Binding-site contacts:
Ligand atom C4 contacts residue ASN45 of chain 1.A at 4.2 Å.
Ligand atom O7 contacts residue ASN45 of chain 1.A at 3.7 Å.
Ligand atom O6 contacts residue GLU49 of chain 1.A at 3.7 Å.
Ligand atom C8 contacts residue ASP324 of chain 1.A at 4.3 Å.
Ligand atom C3 contacts residue ASN45 of chain 1.A at 3.8 Å.
Ligand atom C7 contacts residue ASN45 of chain 1.A at 3.5 Å.
Ligand atom C7 contacts residue ARG326 of chain 1.A at 4.5 Å.
Ligand atom C1 contacts residue THR47 of chain 1.A at 4.4 Å.
Ligand atom C6 contacts residue ASN50 of chain 1.A at 3.8 Å.
Ligand atom C5 contacts residue ASN45 of chain 1.A at 3.6 Å.
Ligand atom C5 contacts residue ASN50 of chain 1.A at 4.3 Å.
Ligand atom O6 contacts residue THR47 of chain 1.A at 2.9 Å (h-bond).
Ligand atom N2 contacts residue ASN45 of chain 1.A at 2.9 Å (h-bond).
Ligand atom O6 contacts residue ASN50 of chain 1.A at 3.7 Å.
Ligand atom C2 contacts residue ASN45 of chain 1.A at 2.4 Å.
Ligand atom C8 contacts residue ARG326 of chain 1.A at 3.8 Å.
Ligand atom C1 contacts residue ASN50 of chain 1.A at 3.8 Å.
Ligand atom C1 contacts residue ASN45 of chain 1.A at 1.4 Å.
Ligand atom O5 contacts residue ASN45 of chain 1.A at 2.3 Å (h-bond).
Ligand atom C6 contacts residue THR47 of chain 1.A at 4.1 Å.
Ligand atom O5 contacts residue ASN50 of chain 1.A at 3.1 Å (h-bond).
Ligand atom O5 contacts residue THR47 of chain 1.A at 4.1 Å.
Ligand atom C6 contacts residue ARG53 of chain 1.A at 4.2 Å.

Sequence of chain 1.A:
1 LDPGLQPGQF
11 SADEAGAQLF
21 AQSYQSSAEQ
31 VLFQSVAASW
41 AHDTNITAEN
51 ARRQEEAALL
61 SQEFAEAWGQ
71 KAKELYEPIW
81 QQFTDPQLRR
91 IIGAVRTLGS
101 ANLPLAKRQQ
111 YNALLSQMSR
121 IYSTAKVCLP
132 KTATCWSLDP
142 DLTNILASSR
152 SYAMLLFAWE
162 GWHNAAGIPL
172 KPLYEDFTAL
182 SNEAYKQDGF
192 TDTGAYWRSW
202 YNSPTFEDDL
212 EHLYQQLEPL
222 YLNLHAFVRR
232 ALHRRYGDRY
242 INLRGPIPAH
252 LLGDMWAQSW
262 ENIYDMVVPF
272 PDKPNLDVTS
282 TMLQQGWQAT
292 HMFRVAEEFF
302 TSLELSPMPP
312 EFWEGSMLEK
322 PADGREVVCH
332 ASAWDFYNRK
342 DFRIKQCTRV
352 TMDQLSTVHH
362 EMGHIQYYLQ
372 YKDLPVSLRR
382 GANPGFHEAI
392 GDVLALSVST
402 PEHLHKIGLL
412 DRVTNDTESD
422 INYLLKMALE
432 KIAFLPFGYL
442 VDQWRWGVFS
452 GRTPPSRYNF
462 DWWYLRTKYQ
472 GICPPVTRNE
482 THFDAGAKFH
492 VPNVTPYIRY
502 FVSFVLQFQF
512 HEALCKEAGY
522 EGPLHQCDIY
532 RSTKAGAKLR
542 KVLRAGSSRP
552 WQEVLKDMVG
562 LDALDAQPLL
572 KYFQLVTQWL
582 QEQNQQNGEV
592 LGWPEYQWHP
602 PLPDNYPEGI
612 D

This small molecule binds to this protein.
Small molecule (SMILES): CC(=O)N[C@@H]1[C@@H](O)[C@H](O)[C@@H](CO)O[C@H]1O